The small molecule below binds the protein below.
Small molecule (SMILES): N#Cc1cc2ccc(O)cc2oc1=O

Sequence of chain 1.A:
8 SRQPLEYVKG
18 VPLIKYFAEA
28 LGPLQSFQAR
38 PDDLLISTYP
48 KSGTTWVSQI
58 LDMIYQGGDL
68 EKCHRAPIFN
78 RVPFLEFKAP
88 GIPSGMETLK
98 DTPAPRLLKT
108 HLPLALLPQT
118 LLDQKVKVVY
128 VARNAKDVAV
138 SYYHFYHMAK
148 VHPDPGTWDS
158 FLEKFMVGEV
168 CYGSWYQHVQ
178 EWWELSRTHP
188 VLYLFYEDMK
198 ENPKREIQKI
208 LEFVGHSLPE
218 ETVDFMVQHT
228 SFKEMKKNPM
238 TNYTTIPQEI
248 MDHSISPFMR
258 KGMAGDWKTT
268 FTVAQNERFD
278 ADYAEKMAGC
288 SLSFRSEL

Binding-site contacts:
Ligand atom C3 contacts residue PHE81 of chain 1.A at 4.0 Å (hydrophobic).
Ligand atom O3 contacts residue PHE142 of chain 1.A at 4.2 Å.
Ligand atom C3 contacts residue PHE24 of chain 1.A at 4.1 Å (hydrophobic).
Ligand atom C7 contacts residue ILE247 of chain 1.A at 4.0 Å (hydrophobic).
Ligand atom O1 contacts residue LYS106 of chain 1.A at 2.7 Å (salt-bridge).
Ligand atom C10 contacts residue LYS106 of chain 1.A at 3.2 Å.
Ligand atom C1 contacts residue PHE81 of chain 1.A at 3.9 Å (hydrophobic).
Ligand atom O1 contacts residue HIS108 of chain 1.A at 2.6 Å (h-bond).
Ligand atom C9 contacts residue LYS106 of chain 1.A at 4.3 Å.
Ligand atom C4 contacts residue PHE81 of chain 1.A at 4.0 Å (hydrophobic).
Ligand atom C6 contacts residue VAL148 of chain 1.A at 4.3 Å (hydrophobic).
Ligand atom C8 contacts residue PHE84 of chain 1.A at 3.6 Å (hydrophobic).
Ligand atom C9 contacts residue PHE142 of chain 1.A at 3.9 Å (hydrophobic).
Ligand atom C5 contacts residue PHE24 of chain 1.A at 3.5 Å (hydrophobic).
Ligand atom C3 contacts residue PHE142 of chain 1.A at 3.9 Å (hydrophobic).
Ligand atom C5 contacts residue PHE142 of chain 1.A at 4.3 Å (hydrophobic).
Ligand atom O2 contacts residue MET248 of chain 1.A at 3.9 Å.
Ligand atom C2 contacts residue PHE142 of chain 1.A at 4.2 Å (hydrophobic).
Ligand atom C10 contacts residue PHE81 of chain 1.A at 3.8 Å (hydrophobic).
Ligand atom C2 contacts residue HIS108 of chain 1.A at 3.2 Å.
Ligand atom C7 contacts residue VAL148 of chain 1.A at 3.2 Å (hydrophobic).
Ligand atom C2 contacts residue PHE81 of chain 1.A at 3.9 Å (hydrophobic).
Ligand atom O2 contacts residue ILE243 of chain 1.A at 4.1 Å.
Ligand atom C9 contacts residue PHE81 of chain 1.A at 3.9 Å (hydrophobic).
Ligand atom C6 contacts residue PHE24 of chain 1.A at 4.2 Å (hydrophobic).
Ligand atom C6 contacts residue PHE84 of chain 1.A at 3.9 Å (hydrophobic).
Ligand atom C5 contacts residue HIS149 of chain 1.A at 4.2 Å.
Ligand atom O2 contacts residue ILE247 of chain 1.A at 3.6 Å.
Ligand atom C2 contacts residue LYS106 of chain 1.A at 4.3 Å.
Ligand atom C4 contacts residue PHE142 of chain 1.A at 3.9 Å (hydrophobic).
Ligand atom C1 contacts residue LYS106 of chain 1.A at 3.2 Å.
Ligand atom C1 contacts residue HIS108 of chain 1.A at 3.3 Å.
Ligand atom N1 contacts residue VAL148 of chain 1.A at 2.5 Å.
Ligand atom C7 contacts residue PHE84 of chain 1.A at 4.2 Å (hydrophobic).
Ligand atom C10 contacts residue PHE142 of chain 1.A at 4.2 Å (hydrophobic).
Ligand atom O2 contacts residue PHE84 of chain 1.A at 3.6 Å.
Ligand atom N1 contacts residue ILE247 of chain 1.A at 3.7 Å.
Ligand atom O3 contacts residue PHE84 of chain 1.A at 4.1 Å.
Ligand atom O1 contacts residue PHE81 of chain 1.A at 4.4 Å.
Ligand atom C4 contacts residue PHE24 of chain 1.A at 4.0 Å (hydrophobic).